Sequence of chain 1.A:
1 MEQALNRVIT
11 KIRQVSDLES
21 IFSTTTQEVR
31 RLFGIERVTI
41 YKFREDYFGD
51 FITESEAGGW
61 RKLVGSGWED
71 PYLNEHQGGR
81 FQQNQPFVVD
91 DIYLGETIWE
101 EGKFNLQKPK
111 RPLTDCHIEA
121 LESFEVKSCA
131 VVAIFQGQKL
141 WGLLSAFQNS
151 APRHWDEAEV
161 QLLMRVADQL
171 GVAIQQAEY

A protein and the small-molecule ligand that binds it are described below.
Small molecule (SMILES): CCC1=C(C)/C(=C/C2=N/C(=C\c3[nH]c(/C=C4\NC(=O)C(C)=C4CC)c(C)c3CCC(=O)O)C(CCC(=O)O)=C2C)NC1=O

Binding-site contacts:
Ligand atom C2B contacts residue TYR72 of chain 1.A at 3.5 Å (hydrophobic).
Ligand atom C2A contacts residue PRO71 of chain 1.A at 3.4 Å (hydrophobic).
Ligand atom O1B contacts residue HIS117 of chain 1.A at 2.9 Å (h-bond).
Ligand atom C4B contacts residue HIS117 of chain 1.A at 3.4 Å.
Ligand atom O2C contacts residue ARG80 of chain 1.A at 2.8 Å (salt-bridge).
Ligand atom CBD contacts residue PHE51 of chain 1.A at 3.2 Å (hydrophobic).
Ligand atom O1B contacts residue THR114 of chain 1.A at 2.9 Å (h-bond).
Ligand atom OA contacts residue TRP68 of chain 1.A at 2.9 Å (h-bond).
Ligand atom C3B contacts residue TYR72 of chain 1.A at 3.4 Å (hydrophobic).
Ligand atom O2B contacts residue THR114 of chain 1.A at 2.6 Å (h-bond).
Ligand atom C1A contacts residue PRO71 of chain 1.A at 3.3 Å (hydrophobic).
Ligand atom CBA contacts residue CYS116 of chain 1.A at 2.8 Å (hydrophobic).
Ligand atom CAA contacts residue CYS116 of chain 1.A at 1.9 Å (hydrophobic).
Ligand atom CMC contacts residue PHE81 of chain 1.A at 3.4 Å (hydrophobic).
Ligand atom NC contacts residue HIS117 of chain 1.A at 3.5 Å (h-bond).
Ligand atom C1B contacts residue TYR72 of chain 1.A at 3.5 Å (hydrophobic).
Ligand atom C3A contacts residue CYS116 of chain 1.A at 2.8 Å (hydrophobic).
Ligand atom ND contacts residue TRP68 of chain 1.A at 3.6 Å.
Ligand atom OA contacts residue ALA120 of chain 1.A at 3.4 Å.
Ligand atom O1C contacts residue ARG80 of chain 1.A at 2.9 Å (salt-bridge).
Ligand atom NB contacts residue TYR72 of chain 1.A at 3.5 Å.
Ligand atom C4B contacts residue TYR72 of chain 1.A at 3.5 Å (hydrophobic).
Ligand atom O1C contacts residue TYR72 of chain 1.A at 3.5 Å.
Ligand atom CGB contacts residue THR114 of chain 1.A at 3.5 Å.
Ligand atom C2D contacts residue TRP68 of chain 1.A at 3.5 Å (hydrophobic).
Ligand atom CMD contacts residue TYR41 of chain 1.A at 3.5 Å (hydrophobic).
Ligand atom NA contacts residue PRO71 of chain 1.A at 3.5 Å.
Ligand atom CGC contacts residue ARG80 of chain 1.A at 3.5 Å.
Ligand atom OD contacts residue PHE147 of chain 1.A at 3.5 Å.
Ligand atom CMB contacts residue EDO1 of chain 1.G at 3.5 Å.
Ligand atom OD contacts residue VAL131 of chain 1.A at 3.2 Å.
Ligand atom C1D contacts residue TRP68 of chain 1.A at 3.5 Å (hydrophobic).
Ligand atom OD contacts residue SER145 of chain 1.A at 2.8 Å (h-bond).
Ligand atom NA contacts residue ASP70 of chain 1.A at 2.9 Å (salt-bridge).
Ligand atom C2C contacts residue HIS117 of chain 1.A at 3.5 Å.
Ligand atom NB contacts residue ASP70 of chain 1.A at 3.0 Å (salt-bridge).
Ligand atom C4A contacts residue CYS116 of chain 1.A at 3.5 Å (hydrophobic).
Ligand atom NC contacts residue ASP70 of chain 1.A at 2.8 Å (salt-bridge).
Ligand atom CHB contacts residue HIS117 of chain 1.A at 3.5 Å.
Ligand atom C1C contacts residue HIS117 of chain 1.A at 3.2 Å.